This protein binds this small molecule.
Small molecule (SMILES): CC(=O)N[C@@H]1[C@@H](O)[C@H](O)[C@@H](CO)O[C@H]1O

Sequence of chain 1.A:
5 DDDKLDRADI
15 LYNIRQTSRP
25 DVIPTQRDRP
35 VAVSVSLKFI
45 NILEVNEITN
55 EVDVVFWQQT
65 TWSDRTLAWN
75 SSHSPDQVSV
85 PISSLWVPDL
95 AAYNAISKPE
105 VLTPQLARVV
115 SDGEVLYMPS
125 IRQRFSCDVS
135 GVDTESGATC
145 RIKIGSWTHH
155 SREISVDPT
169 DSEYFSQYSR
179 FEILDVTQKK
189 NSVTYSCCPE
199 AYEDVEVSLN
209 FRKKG

Binding-site contacts:
Ligand atom O5 contacts residue ASN74 of chain 1.A at 2.4 Å (h-bond).
Ligand atom O6 contacts residue ASN74 of chain 1.A at 4.5 Å.
Ligand atom O5 contacts residue SER76 of chain 1.A at 3.8 Å.
Ligand atom C4 contacts residue ASN74 of chain 1.A at 4.3 Å.
Ligand atom O7 contacts residue SER76 of chain 1.A at 3.5 Å (h-bond).
Ligand atom C1 contacts residue SER76 of chain 1.A at 3.5 Å.
Ligand atom C7 contacts residue ASN74 of chain 1.A at 3.5 Å.
Ligand atom O6 contacts residue HIS77 of chain 1.A at 4.3 Å.
Ligand atom C2 contacts residue ASN74 of chain 1.A at 2.5 Å.
Ligand atom C1 contacts residue ASN74 of chain 1.A at 1.4 Å.
Ligand atom C3 contacts residue ASN74 of chain 1.A at 3.8 Å.
Ligand atom C5 contacts residue ASN74 of chain 1.A at 3.7 Å.
Ligand atom C6 contacts residue HIS77 of chain 1.A at 4.3 Å.
Ligand atom O7 contacts residue ASN74 of chain 1.A at 3.7 Å.
Ligand atom N2 contacts residue ASN74 of chain 1.A at 2.9 Å (h-bond).
Ligand atom C5 contacts residue SER76 of chain 1.A at 3.8 Å.